Binding-site contacts:
Ligand atom C4 contacts residue TRP358 of chain 3.A at 3.8 Å (hydrophobic).
Ligand atom O7 contacts residue TYR387 of chain 4.A at 4.0 Å.
Ligand atom C2 contacts residue ASN66 of chain 3.A at 2.4 Å.
Ligand atom O6 contacts residue TRP358 of chain 3.A at 4.3 Å.
Ligand atom O7 contacts residue TRP358 of chain 3.A at 2.9 Å.
Ligand atom O5 contacts residue TRP358 of chain 3.A at 3.9 Å.
Ligand atom O4 contacts residue TRP358 of chain 3.A at 4.2 Å.
Ligand atom C6 contacts residue TRP358 of chain 3.A at 3.7 Å (hydrophobic).
Ligand atom C7 contacts residue TRP358 of chain 3.A at 3.8 Å (hydrophobic).
Ligand atom O7 contacts residue ASN66 of chain 3.A at 3.0 Å (h-bond).
Ligand atom C2 contacts residue TRP358 of chain 3.A at 3.8 Å (hydrophobic).
Ligand atom O3 contacts residue TRP358 of chain 3.A at 3.9 Å.
Ligand atom C4 contacts residue ASN66 of chain 3.A at 4.2 Å.
Ligand atom C5 contacts residue TRP358 of chain 3.A at 4.2 Å (hydrophobic).
Ligand atom C7 contacts residue ASN66 of chain 3.A at 3.0 Å.
Ligand atom C5 contacts residue ASN66 of chain 3.A at 3.6 Å.
Ligand atom C3 contacts residue TRP358 of chain 3.A at 4.2 Å (hydrophobic).
Ligand atom C3 contacts residue ASN66 of chain 3.A at 3.7 Å.
Ligand atom N2 contacts residue ASN66 of chain 3.A at 2.8 Å (h-bond).
Ligand atom C1 contacts residue TRP358 of chain 3.A at 3.8 Å (hydrophobic).
Ligand atom N2 contacts residue TRP358 of chain 3.A at 4.4 Å.
Ligand atom C1 contacts residue ASN66 of chain 3.A at 1.4 Å.
Ligand atom O5 contacts residue ASN66 of chain 3.A at 2.4 Å (h-bond).
Ligand atom C8 contacts residue ASN66 of chain 3.A at 4.1 Å.

Sequence of chain 3.A:
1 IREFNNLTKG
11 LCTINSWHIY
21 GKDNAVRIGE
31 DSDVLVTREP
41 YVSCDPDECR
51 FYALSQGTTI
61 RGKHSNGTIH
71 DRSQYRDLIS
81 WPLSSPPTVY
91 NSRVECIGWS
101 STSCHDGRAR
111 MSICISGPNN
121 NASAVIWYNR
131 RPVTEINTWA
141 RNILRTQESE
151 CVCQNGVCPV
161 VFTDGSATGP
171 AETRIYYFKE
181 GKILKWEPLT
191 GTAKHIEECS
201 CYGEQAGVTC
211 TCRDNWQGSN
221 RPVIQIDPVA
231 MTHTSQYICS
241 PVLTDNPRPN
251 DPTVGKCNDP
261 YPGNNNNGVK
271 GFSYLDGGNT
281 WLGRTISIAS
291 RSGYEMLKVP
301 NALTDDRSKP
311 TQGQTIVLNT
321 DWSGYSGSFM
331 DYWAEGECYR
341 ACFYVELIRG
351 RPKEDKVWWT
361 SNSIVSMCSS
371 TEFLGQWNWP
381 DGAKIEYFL

The small molecule below binds the protein below.
Small molecule (SMILES): CC(=O)N[C@H]1[C@H](O[C@H]2[C@H](O)[C@@H](NC(C)=O)CO[C@@H]2CO)O[C@H](CO)[C@@H](O)[C@@H]1O

Sequence of chain 4.A:
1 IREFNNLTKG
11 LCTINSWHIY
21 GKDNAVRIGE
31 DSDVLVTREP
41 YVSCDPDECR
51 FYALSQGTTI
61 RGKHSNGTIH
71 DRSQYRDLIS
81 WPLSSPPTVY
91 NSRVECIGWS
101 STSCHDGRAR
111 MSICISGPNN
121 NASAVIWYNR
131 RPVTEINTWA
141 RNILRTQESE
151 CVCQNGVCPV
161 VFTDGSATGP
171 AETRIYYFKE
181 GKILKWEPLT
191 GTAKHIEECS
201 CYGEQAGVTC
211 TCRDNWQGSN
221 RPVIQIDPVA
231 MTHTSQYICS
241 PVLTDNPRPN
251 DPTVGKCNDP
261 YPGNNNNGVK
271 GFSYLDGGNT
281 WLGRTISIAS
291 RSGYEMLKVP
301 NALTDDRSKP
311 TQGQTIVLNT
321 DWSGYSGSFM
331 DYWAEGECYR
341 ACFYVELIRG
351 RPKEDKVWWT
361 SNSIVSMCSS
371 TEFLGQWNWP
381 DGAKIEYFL